The protein below binds the small molecule below.
Small molecule (SMILES): CC(C)C[C@H](NC(=O)[C@H](Cc1ccccc1)NC(=O)c1cnccn1)B(O)O

Sequence of chain 1.M:
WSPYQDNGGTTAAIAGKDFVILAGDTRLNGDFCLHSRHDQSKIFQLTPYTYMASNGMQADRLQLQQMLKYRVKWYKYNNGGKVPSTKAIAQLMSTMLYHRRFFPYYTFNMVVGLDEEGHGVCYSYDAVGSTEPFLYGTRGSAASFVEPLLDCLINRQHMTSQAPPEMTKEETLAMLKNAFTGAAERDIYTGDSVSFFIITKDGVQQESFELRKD

Sequence of chain 1.L:
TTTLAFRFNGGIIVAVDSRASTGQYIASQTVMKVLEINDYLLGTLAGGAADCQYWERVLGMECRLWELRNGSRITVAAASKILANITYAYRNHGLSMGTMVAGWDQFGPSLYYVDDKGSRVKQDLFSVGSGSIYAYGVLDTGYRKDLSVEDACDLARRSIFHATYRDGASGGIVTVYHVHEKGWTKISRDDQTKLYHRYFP

Binding-site contacts:
Ligand atom O27 contacts residue N2E1 of chain 1.FA at 3.7 Å.
Ligand atom O27 contacts residue ALA169 of chain 1.L at 3.5 Å (h-bond).
Ligand atom C3 contacts residue THR22 of chain 1.L at 3.6 Å.
Ligand atom C10 contacts residue SER21 of chain 1.L at 3.8 Å.
Ligand atom N20 contacts residue THR1 of chain 1.L at 3.9 Å.
Ligand atom N9 contacts residue SER21 of chain 1.L at 3.4 Å (h-bond).
Ligand atom B26 contacts residue LYS33 of chain 1.L at 3.7 Å.
Ligand atom O19 contacts residue N2E1 of chain 1.FA at 3.1 Å (h-bond).
Ligand atom N20 contacts residue ALA20 of chain 1.L at 3.7 Å.
Ligand atom C13 contacts residue GLY47 of chain 1.L at 3.4 Å.
Ligand atom C18 contacts residue GLY47 of chain 1.L at 3.9 Å.
Ligand atom C21 contacts residue THR1 of chain 1.L at 2.6 Å.
Ligand atom O8 contacts residue ALA49 of chain 1.L at 3.1 Å (h-bond).
Ligand atom N1 contacts residue ALA49 of chain 1.L at 3.4 Å.
Ligand atom C25 contacts residue ALA49 of chain 1.L at 3.8 Å (hydrophobic).
Ligand atom C7 contacts residue ALA49 of chain 1.L at 3.8 Å (hydrophobic).
Ligand atom C11 contacts residue N2E1 of chain 1.FA at 3.3 Å.
Ligand atom O28 contacts residue N2E1 of chain 1.FA at 3.0 Å (h-bond).
Ligand atom C25 contacts residue VAL31 of chain 1.L at 3.7 Å (hydrophobic).
Ligand atom C11 contacts residue SER21 of chain 1.L at 3.5 Å.
Ligand atom B26 contacts residue THR1 of chain 1.L at 1.4 Å.
Ligand atom C24 contacts residue LEU45 of chain 1.L at 3.6 Å (hydrophobic).
Ligand atom C21 contacts residue ARG19 of chain 1.L at 3.6 Å.
Ligand atom C5 contacts residue ALA27 of chain 1.L at 3.8 Å (hydrophobic).
Ligand atom O28 contacts residue THR1 of chain 1.L at 2.5 Å (h-bond).
Ligand atom O28 contacts residue GLY47 of chain 1.L at 3.4 Å (h-bond).
Ligand atom B26 contacts residue ARG19 of chain 1.L at 3.9 Å.
Ligand atom C10 contacts residue GLY47 of chain 1.L at 3.4 Å.
Ligand atom C18 contacts residue SER21 of chain 1.L at 3.9 Å.
Ligand atom C11 contacts residue GLY47 of chain 1.L at 3.8 Å.
Ligand atom C24 contacts residue GLY48 of chain 1.L at 3.8 Å.
Ligand atom C6 contacts residue SER255 of chain 1.M at 3.7 Å.
Ligand atom O27 contacts residue THR1 of chain 1.L at 2.5 Å (h-bond).
Ligand atom C22 contacts residue THR1 of chain 1.L at 3.1 Å.
Ligand atom C12 contacts residue GLY47 of chain 1.L at 3.8 Å.
Ligand atom O19 contacts residue SER21 of chain 1.L at 3.4 Å (h-bond).
Ligand atom C24 contacts residue ALA49 of chain 1.L at 3.7 Å (hydrophobic).
Ligand atom N4 contacts residue THR22 of chain 1.L at 3.7 Å.
Ligand atom O27 contacts residue ARG19 of chain 1.L at 3.4 Å (salt-bridge).
Ligand atom C22 contacts residue GLY47 of chain 1.L at 3.3 Å.